Sequence of chain 1.B:
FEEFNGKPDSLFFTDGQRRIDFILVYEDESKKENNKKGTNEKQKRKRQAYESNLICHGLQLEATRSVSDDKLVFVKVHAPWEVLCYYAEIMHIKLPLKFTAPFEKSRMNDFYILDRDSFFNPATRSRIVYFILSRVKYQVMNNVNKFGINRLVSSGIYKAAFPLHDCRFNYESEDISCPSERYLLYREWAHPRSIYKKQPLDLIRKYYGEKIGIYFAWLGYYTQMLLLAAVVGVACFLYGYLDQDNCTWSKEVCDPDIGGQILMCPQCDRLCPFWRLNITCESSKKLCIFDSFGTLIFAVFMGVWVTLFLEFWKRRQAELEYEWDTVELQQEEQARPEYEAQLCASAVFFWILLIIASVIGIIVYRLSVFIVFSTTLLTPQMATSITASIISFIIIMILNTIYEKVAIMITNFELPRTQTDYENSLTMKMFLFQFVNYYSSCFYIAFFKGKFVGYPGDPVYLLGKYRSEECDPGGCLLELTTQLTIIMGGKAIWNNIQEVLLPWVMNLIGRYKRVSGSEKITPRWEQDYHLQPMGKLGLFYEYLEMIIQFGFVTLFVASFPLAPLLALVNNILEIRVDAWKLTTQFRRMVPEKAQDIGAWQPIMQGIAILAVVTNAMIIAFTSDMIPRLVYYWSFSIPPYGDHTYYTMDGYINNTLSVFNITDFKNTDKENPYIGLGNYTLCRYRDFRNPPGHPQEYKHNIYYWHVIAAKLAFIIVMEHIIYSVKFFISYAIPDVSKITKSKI

Binding-site contacts:
Ligand atom C2 contacts residue ASN311 of chain 1.B at 3.4 Å.
Ligand atom C5 contacts residue ASN311 of chain 1.B at 3.0 Å.
Ligand atom N2 contacts residue ASN311 of chain 1.B at 4.4 Å.
Ligand atom O6 contacts residue ARG309 of chain 1.B at 3.4 Å (salt-bridge).
Ligand atom C7 contacts residue ASN311 of chain 1.B at 4.0 Å.
Ligand atom O5 contacts residue GLY293 of chain 1.B at 4.2 Å.
Ligand atom O6 contacts residue ASN311 of chain 1.B at 3.3 Å (h-bond).
Ligand atom C6 contacts residue ASN311 of chain 1.B at 3.5 Å.
Ligand atom O5 contacts residue ASN311 of chain 1.B at 1.6 Å (h-bond).
Ligand atom C1 contacts residue ASN311 of chain 1.B at 2.1 Å.
Ligand atom O7 contacts residue ASN311 of chain 1.B at 3.4 Å (h-bond).
Ligand atom C4 contacts residue ASN311 of chain 1.B at 4.0 Å.
Ligand atom C3 contacts residue ASN311 of chain 1.B at 4.3 Å.
Ligand atom O6 contacts residue GLY293 of chain 1.B at 3.6 Å.
Ligand atom C8 contacts residue ASN311 of chain 1.B at 4.5 Å.
Ligand atom C6 contacts residue GLY293 of chain 1.B at 4.4 Å.

A small-molecule ligand and the protein it binds are described below.
Small molecule (SMILES): CC(=O)N[C@@H]1[C@@H](O)[C@H](O)[C@@H](CO)O[C@H]1O